Sequence of chain 1.A:
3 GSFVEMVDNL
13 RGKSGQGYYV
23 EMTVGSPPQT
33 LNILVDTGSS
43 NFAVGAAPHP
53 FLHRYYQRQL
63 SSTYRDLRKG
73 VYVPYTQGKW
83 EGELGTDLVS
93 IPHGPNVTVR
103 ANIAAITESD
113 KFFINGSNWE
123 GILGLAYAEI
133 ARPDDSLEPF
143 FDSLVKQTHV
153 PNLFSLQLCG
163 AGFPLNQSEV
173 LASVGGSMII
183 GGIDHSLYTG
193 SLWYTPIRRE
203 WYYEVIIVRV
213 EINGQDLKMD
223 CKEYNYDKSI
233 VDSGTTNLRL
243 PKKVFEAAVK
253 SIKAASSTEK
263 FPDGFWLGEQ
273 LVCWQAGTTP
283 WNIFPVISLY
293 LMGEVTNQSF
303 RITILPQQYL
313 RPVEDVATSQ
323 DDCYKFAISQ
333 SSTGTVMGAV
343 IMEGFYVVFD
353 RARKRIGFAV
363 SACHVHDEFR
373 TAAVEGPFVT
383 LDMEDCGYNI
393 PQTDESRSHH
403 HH

Binding-site contacts:
Ligand atom C20 contacts residue THR237 of chain 1.A at 3.3 Å.
Ligand atom CL1 contacts residue GLY19 of chain 1.A at 3.6 Å.
Ligand atom C24 contacts residue GLN18 of chain 1.A at 3.9 Å.
Ligand atom C22 contacts residue GLY19 of chain 1.A at 3.9 Å.
Ligand atom CL1 contacts residue GLY236 of chain 1.A at 3.4 Å.
Ligand atom O7 contacts residue ILE124 of chain 1.A at 3.7 Å.
Ligand atom C6 contacts residue GLY236 of chain 1.A at 3.6 Å.
Ligand atom C25 contacts residue ILE116 of chain 1.A at 3.6 Å (hydrophobic).
Ligand atom C16 contacts residue GLY236 of chain 1.A at 3.5 Å.
Ligand atom N18 contacts residue GLY236 of chain 1.A at 3.4 Å (h-bond).
Ligand atom C24 contacts residue ILE116 of chain 1.A at 3.6 Å (hydrophobic).
Ligand atom N18 contacts residue ASP38 of chain 1.A at 2.8 Å (salt-bridge).
Ligand atom C13 contacts residue ASP38 of chain 1.A at 3.4 Å.
Ligand atom C2 contacts residue TRP121 of chain 1.A at 3.7 Å (hydrophobic).
Ligand atom C20 contacts residue ASP234 of chain 1.A at 3.5 Å.
Ligand atom N18 contacts residue GLY40 of chain 1.A at 3.7 Å.
Ligand atom C4 contacts residue ILE124 of chain 1.A at 3.5 Å (hydrophobic).
Ligand atom C22 contacts residue GLY236 of chain 1.A at 3.7 Å.
Ligand atom C13 contacts residue SER41 of chain 1.A at 3.7 Å.
Ligand atom O7 contacts residue PHE114 of chain 1.A at 3.5 Å.
Ligand atom N15 contacts residue GLY236 of chain 1.A at 3.5 Å (h-bond).
Ligand atom C23 contacts residue GLN18 of chain 1.A at 3.4 Å.
Ligand atom CL1 contacts residue THR237 of chain 1.A at 3.8 Å.
Ligand atom N18 contacts residue ASP234 of chain 1.A at 2.8 Å (salt-bridge).
Ligand atom CL1 contacts residue THR238 of chain 1.A at 3.9 Å.
Ligand atom C23 contacts residue GLY17 of chain 1.A at 3.6 Å.
Ligand atom C20 contacts residue GLY236 of chain 1.A at 3.5 Å.
Ligand atom C13 contacts residue ILE124 of chain 1.A at 3.7 Å (hydrophobic).
Ligand atom C21 contacts residue GLY236 of chain 1.A at 3.1 Å.
Ligand atom C2 contacts residue ILE124 of chain 1.A at 3.8 Å (hydrophobic).
Ligand atom C12 contacts residue TYR77 of chain 1.A at 3.9 Å (hydrophobic).
Ligand atom C12 contacts residue TRP82 of chain 1.A at 3.9 Å (hydrophobic).
Ligand atom C16 contacts residue ASP234 of chain 1.A at 3.9 Å.
Ligand atom C23 contacts residue GLY19 of chain 1.A at 3.5 Å.
Ligand atom N17 contacts residue ASP38 of chain 1.A at 2.8 Å (salt-bridge).
Ligand atom CL1 contacts residue SER235 of chain 1.A at 3.7 Å.
Ligand atom C3 contacts residue ILE124 of chain 1.A at 3.2 Å (hydrophobic).
Ligand atom C21 contacts residue LEU36 of chain 1.A at 3.9 Å (hydrophobic).
Ligand atom C3 contacts residue PHE114 of chain 1.A at 3.8 Å (hydrophobic).
Ligand atom C16 contacts residue ASP38 of chain 1.A at 3.5 Å.

The small molecule below binds the protein below.
Small molecule (SMILES): CN1C(=O)[C@]2(CC(C)(C)Oc3ccc(-c4cccc(Cl)c4)cc32)N=C1N